Sequence of chain 3.B:
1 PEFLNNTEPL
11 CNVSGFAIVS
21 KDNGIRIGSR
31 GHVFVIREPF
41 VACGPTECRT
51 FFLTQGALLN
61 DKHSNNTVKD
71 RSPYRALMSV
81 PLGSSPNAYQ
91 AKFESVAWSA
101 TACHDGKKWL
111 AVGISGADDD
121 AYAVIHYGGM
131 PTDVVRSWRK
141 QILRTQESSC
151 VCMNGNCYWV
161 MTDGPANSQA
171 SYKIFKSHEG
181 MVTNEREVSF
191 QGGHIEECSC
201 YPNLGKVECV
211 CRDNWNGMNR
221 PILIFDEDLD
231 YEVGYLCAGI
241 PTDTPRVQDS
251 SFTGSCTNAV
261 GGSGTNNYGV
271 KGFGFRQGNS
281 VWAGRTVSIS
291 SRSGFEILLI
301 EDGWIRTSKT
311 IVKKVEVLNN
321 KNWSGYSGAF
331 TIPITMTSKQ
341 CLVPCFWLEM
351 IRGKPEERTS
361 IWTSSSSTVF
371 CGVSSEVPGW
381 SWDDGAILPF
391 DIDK

Binding-site contacts:
Ligand atom O7 contacts residue ASN12 of chain 3.B at 3.5 Å (h-bond).
Ligand atom C1 contacts residue ASN12 of chain 3.B at 1.4 Å.
Ligand atom C3 contacts residue ASN12 of chain 3.B at 3.7 Å.
Ligand atom C5 contacts residue GLY278 of chain 3.B at 3.9 Å.
Ligand atom C5 contacts residue ASN12 of chain 3.B at 3.6 Å.
Ligand atom C8 contacts residue GLY278 of chain 3.B at 3.9 Å.
Ligand atom C8 contacts residue PRO9 of chain 3.B at 3.9 Å (hydrophobic).
Ligand atom C8 contacts residue CYS341 of chain 3.B at 4.1 Å (hydrophobic).
Ligand atom C7 contacts residue ASN12 of chain 3.B at 3.4 Å.
Ligand atom C7 contacts residue GLY278 of chain 3.B at 4.4 Å.
Ligand atom O5 contacts residue ASN12 of chain 3.B at 2.4 Å (h-bond).
Ligand atom N2 contacts residue LEU10 of chain 3.B at 4.3 Å.
Ligand atom N2 contacts residue ASN12 of chain 3.B at 2.8 Å (h-bond).
Ligand atom C8 contacts residue ASN279 of chain 3.B at 3.4 Å.
Ligand atom C4 contacts residue ASN12 of chain 3.B at 4.2 Å.
Ligand atom C8 contacts residue LEU10 of chain 3.B at 3.7 Å (hydrophobic).
Ligand atom O7 contacts residue GLY278 of chain 3.B at 4.5 Å.
Ligand atom C7 contacts residue LEU10 of chain 3.B at 4.4 Å (hydrophobic).
Ligand atom C8 contacts residue CYS11 of chain 3.B at 4.5 Å (hydrophobic).
Ligand atom C6 contacts residue GLY278 of chain 3.B at 3.9 Å.
Ligand atom C2 contacts residue ASN12 of chain 3.B at 2.3 Å.

The small molecule below binds the protein below.
Small molecule (SMILES): CC(=O)N[C@H]1[C@H](O[C@H]2[C@H](O)[C@@H](NC(C)=O)CO[C@@H]2CO)O[C@H](CO)[C@@H](O)[C@@H]1O